Sequence of chain 45.S:
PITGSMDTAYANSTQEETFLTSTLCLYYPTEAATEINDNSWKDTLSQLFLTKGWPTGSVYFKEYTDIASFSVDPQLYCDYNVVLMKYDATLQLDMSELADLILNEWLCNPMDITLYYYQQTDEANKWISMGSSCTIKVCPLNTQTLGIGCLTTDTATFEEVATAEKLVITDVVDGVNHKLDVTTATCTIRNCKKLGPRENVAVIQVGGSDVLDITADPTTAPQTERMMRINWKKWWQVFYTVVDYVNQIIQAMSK

Binding-site contacts:
Ligand atom C6 contacts residue ASN19 of chain 45.S at 4.1 Å.
Ligand atom C2 contacts residue ASN19 of chain 45.S at 3.4 Å.
Ligand atom C1 contacts residue ASN19 of chain 45.S at 1.9 Å.
Ligand atom C3 contacts residue ASN19 of chain 45.S at 4.4 Å.
Ligand atom O6 contacts residue ASN19 of chain 45.S at 4.4 Å.
Ligand atom O5 contacts residue ASN19 of chain 45.S at 2.2 Å (h-bond).
Ligand atom N2 contacts residue ASN19 of chain 45.S at 4.1 Å.
Ligand atom C8 contacts residue TYR17 of chain 45.S at 4.2 Å (hydrophobic).
Ligand atom C5 contacts residue ASN19 of chain 45.S at 3.4 Å.

The small molecule below binds the protein below.
Small molecule (SMILES): CC(=O)N[C@H]1[C@H](O[C@H]2[C@H](O)[C@@H](NC(C)=O)CO[C@@H]2CO)O[C@H](CO)[C@@H](O)[C@@H]1O